A protein and the small-molecule ligand that binds it are described below.
Small molecule (SMILES): C[n+]1cn([C@@H]2O[C@H](CO[P](=O)(O)O[P](=O)(O)OP(=O)(O)O)[C@@H](O)[C@H]2O)c2nc(N)[nH]c(=O)c21

Binding-site contacts:
Ligand atom O4' contacts residue TRP25 of chain 1.A at 3.6 Å.
Ligand atom O1B contacts residue ARG124 of chain 1.A at 3.4 Å (salt-bridge).
Ligand atom N1 contacts residue TRP25 of chain 1.A at 3.5 Å.
Ligand atom N9 contacts residue TRP25 of chain 1.A at 3.5 Å.
Ligand atom N7 contacts residue TRP71 of chain 1.A at 3.4 Å.
Ligand atom O6 contacts residue TRP71 of chain 1.A at 2.7 Å (h-bond).
Ligand atom C6 contacts residue TRP25 of chain 1.A at 3.3 Å (hydrophobic).
Ligand atom O2B contacts residue LYS129 of chain 1.A at 3.5 Å (salt-bridge).
Ligand atom C2 contacts residue GLU72 of chain 1.A at 3.3 Å.
Ligand atom O3' contacts residue GLN174 of chain 1.A at 2.7 Å (h-bond).
Ligand atom C1' contacts residue TRP25 of chain 1.A at 3.4 Å (hydrophobic).
Ligand atom C8 contacts residue TRP71 of chain 1.A at 3.7 Å (hydrophobic).
Ligand atom N7 contacts residue TRP25 of chain 1.A at 3.3 Å.
Ligand atom C6 contacts residue TRP71 of chain 1.A at 3.3 Å (hydrophobic).
Ligand atom CM7 contacts residue TRP71 of chain 1.A at 3.5 Å (hydrophobic).
Ligand atom O3C contacts residue LYS129 of chain 1.A at 3.7 Å.
Ligand atom C2' contacts residue GLN174 of chain 1.A at 3.8 Å.
Ligand atom PA contacts residue ARG124 of chain 1.A at 3.6 Å.
Ligand atom C4 contacts residue TRP25 of chain 1.A at 3.4 Å (hydrophobic).
Ligand atom N1 contacts residue TRP71 of chain 1.A at 3.4 Å.
Ligand atom N1 contacts residue GLU72 of chain 1.A at 3.1 Å (salt-bridge).
Ligand atom PB contacts residue ARG124 of chain 1.A at 3.7 Å.
Ligand atom C5 contacts residue TRP71 of chain 1.A at 3.5 Å (hydrophobic).
Ligand atom N3 contacts residue TRP71 of chain 1.A at 3.8 Å.
Ligand atom O2B contacts residue ARG124 of chain 1.A at 3.5 Å (salt-bridge).
Ligand atom O6 contacts residue GLU72 of chain 1.A at 3.7 Å.
Ligand atom N3 contacts residue TRP25 of chain 1.A at 3.6 Å.
Ligand atom O6 contacts residue MET70 of chain 1.A at 3.1 Å.
Ligand atom O1A contacts residue ASP59 of chain 1.A at 3.8 Å.
Ligand atom O6 contacts residue TRP25 of chain 1.A at 3.6 Å.
Ligand atom O3A contacts residue ARG124 of chain 1.A at 3.1 Å (salt-bridge).
Ligand atom CM7 contacts residue TRP25 of chain 1.A at 3.6 Å (hydrophobic).
Ligand atom C3' contacts residue GLN174 of chain 1.A at 3.4 Å.
Ligand atom N9 contacts residue TRP71 of chain 1.A at 3.8 Å.
Ligand atom N2 contacts residue GLU72 of chain 1.A at 2.5 Å (salt-bridge).
Ligand atom C5 contacts residue TRP25 of chain 1.A at 3.5 Å (hydrophobic).
Ligand atom O1A contacts residue ARG124 of chain 1.A at 3.0 Å (salt-bridge).
Ligand atom C2 contacts residue TRP25 of chain 1.A at 3.5 Å (hydrophobic).
Ligand atom C4 contacts residue TRP71 of chain 1.A at 3.6 Å (hydrophobic).
Ligand atom C8 contacts residue TRP25 of chain 1.A at 3.5 Å (hydrophobic).

Sequence of chain 1.A:
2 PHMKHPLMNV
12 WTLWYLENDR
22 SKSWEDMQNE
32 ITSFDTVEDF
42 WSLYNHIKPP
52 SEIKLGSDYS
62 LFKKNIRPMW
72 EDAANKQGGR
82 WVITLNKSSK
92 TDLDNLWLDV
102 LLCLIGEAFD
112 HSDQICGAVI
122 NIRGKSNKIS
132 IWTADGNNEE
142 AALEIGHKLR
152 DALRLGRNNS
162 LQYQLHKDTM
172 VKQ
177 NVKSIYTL